Sequence of chain 1.A:
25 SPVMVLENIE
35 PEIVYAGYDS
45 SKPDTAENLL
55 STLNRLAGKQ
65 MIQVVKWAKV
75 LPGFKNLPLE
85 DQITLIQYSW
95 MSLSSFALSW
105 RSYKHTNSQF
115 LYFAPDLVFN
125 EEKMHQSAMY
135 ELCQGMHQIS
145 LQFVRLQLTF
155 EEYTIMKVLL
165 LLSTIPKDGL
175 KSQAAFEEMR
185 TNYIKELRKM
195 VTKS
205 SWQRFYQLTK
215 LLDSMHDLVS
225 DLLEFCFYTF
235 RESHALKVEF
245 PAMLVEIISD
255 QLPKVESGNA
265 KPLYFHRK

Binding-site contacts:
Ligand atom N1 contacts residue ALA61 of chain 1.A at 3.6 Å.
Ligand atom C6 contacts residue SER98 of chain 1.A at 3.3 Å.
Ligand atom O4 contacts residue PHE117 of chain 1.A at 3.3 Å.
Ligand atom N27 contacts residue ASN58 of chain 1.A at 2.8 Å (h-bond).
Ligand atom C7 contacts residue SER98 of chain 1.A at 3.5 Å.
Ligand atom C21 contacts residue MET95 of chain 1.A at 3.7 Å (hydrophobic).
Ligand atom C21 contacts residue MET133 of chain 1.A at 3.6 Å (hydrophobic).
Ligand atom O3 contacts residue PHE117 of chain 1.A at 3.7 Å.
Ligand atom N1 contacts residue GLN64 of chain 1.A at 2.8 Å (h-bond).
Ligand atom O3 contacts residue LEU60 of chain 1.A at 3.4 Å.
Ligand atom C11 contacts residue LEU226 of chain 1.A at 3.7 Å (hydrophobic).
Ligand atom C24 contacts residue PHE229 of chain 1.A at 3.3 Å (hydrophobic).
Ligand atom C10 contacts residue LEU226 of chain 1.A at 3.7 Å (hydrophobic).
Ligand atom C28 contacts residue ASN58 of chain 1.A at 3.6 Å.
Ligand atom O26 contacts residue ASN58 of chain 1.A at 3.3 Å (h-bond).
Ligand atom C14 contacts residue PHE117 of chain 1.A at 3.7 Å (hydrophobic).
Ligand atom C29 contacts residue ASN58 of chain 1.A at 3.6 Å.
Ligand atom C24 contacts residue THR233 of chain 1.A at 3.6 Å.
Ligand atom C20 contacts residue MET95 of chain 1.A at 3.5 Å (hydrophobic).
Ligand atom F12 contacts residue MET140 of chain 1.A at 3.8 Å.
Ligand atom O23 contacts residue CYS230 of chain 1.A at 3.2 Å.
Ligand atom F12 contacts residue CYS137 of chain 1.A at 3.7 Å.
Ligand atom O23 contacts residue PHE229 of chain 1.A at 3.5 Å.
Ligand atom O3 contacts residue GLN64 of chain 1.A at 3.0 Å (h-bond).
Ligand atom O26 contacts residue THR233 of chain 1.A at 2.7 Å (h-bond).
Ligand atom O3 contacts residue ARG105 of chain 1.A at 3.4 Å (salt-bridge).
Ligand atom O8 contacts residue SER99 of chain 1.A at 3.4 Å.
Ligand atom O4 contacts residue LEU57 of chain 1.A at 3.7 Å.
Ligand atom C7 contacts residue MET95 of chain 1.A at 3.7 Å (hydrophobic).
Ligand atom C21 contacts residue LEU226 of chain 1.A at 3.7 Å (hydrophobic).
Ligand atom N1 contacts residue SER98 of chain 1.A at 3.2 Å (h-bond).
Ligand atom C7 contacts residue SER99 of chain 1.A at 3.6 Å.
Ligand atom C25 contacts residue ASN58 of chain 1.A at 3.7 Å.
Ligand atom O18 contacts residue ALA61 of chain 1.A at 3.7 Å.
Ligand atom O26 contacts residue VAL242 of chain 1.A at 3.5 Å.
Ligand atom C5 contacts residue SER98 of chain 1.A at 3.2 Å.
Ligand atom C10 contacts residue LEU102 of chain 1.A at 3.6 Å (hydrophobic).
Ligand atom O26 contacts residue PHE244 of chain 1.A at 3.7 Å.
Ligand atom C13 contacts residue MET133 of chain 1.A at 3.6 Å (hydrophobic).
Ligand atom C25 contacts residue THR233 of chain 1.A at 3.4 Å.

A small-molecule ligand and the protein it binds are described below.
Small molecule (SMILES): NS(=O)(=O)C[C@H]1COc2cc(F)ccc2N1C(=O)c1ccc2c(c1)NC(=O)CO2